Sequence of chain 1.A:
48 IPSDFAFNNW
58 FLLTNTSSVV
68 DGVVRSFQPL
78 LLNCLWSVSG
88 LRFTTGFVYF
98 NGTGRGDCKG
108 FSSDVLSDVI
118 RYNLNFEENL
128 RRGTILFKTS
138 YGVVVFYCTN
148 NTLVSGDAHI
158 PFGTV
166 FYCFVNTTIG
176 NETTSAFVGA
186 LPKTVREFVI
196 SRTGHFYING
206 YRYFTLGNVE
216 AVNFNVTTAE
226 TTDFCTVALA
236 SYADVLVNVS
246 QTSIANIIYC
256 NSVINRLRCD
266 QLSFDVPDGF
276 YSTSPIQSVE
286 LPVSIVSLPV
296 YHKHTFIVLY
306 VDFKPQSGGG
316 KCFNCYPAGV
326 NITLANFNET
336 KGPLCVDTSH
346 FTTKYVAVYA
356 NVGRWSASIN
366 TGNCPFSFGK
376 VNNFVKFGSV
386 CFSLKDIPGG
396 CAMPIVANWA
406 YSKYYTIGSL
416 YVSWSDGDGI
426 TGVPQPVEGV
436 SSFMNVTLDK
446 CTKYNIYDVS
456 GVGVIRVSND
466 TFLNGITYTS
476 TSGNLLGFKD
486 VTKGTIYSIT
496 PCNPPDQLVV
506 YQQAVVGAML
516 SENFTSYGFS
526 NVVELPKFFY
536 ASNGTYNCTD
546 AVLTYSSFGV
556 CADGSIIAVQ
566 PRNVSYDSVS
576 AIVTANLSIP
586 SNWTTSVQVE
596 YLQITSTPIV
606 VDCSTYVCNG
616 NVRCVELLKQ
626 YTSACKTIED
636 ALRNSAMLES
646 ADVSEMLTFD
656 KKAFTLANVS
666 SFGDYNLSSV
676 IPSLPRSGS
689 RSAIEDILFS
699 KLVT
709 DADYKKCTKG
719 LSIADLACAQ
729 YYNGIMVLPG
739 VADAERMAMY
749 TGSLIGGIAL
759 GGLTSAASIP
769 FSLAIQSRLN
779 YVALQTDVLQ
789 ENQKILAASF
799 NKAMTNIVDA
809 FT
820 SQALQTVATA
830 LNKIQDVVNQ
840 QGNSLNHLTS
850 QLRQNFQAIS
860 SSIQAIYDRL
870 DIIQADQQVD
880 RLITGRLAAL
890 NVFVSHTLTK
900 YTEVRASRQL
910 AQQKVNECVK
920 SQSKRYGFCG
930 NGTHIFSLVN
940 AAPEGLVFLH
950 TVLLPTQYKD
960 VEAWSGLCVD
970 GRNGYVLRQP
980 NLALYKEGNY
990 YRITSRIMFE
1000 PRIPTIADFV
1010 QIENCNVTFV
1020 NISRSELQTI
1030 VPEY

Binding-site contacts:
Ligand atom O6 contacts residue ASN171 of chain 1.A at 4.3 Å.
Ligand atom C8 contacts residue ASN171 of chain 1.A at 4.1 Å.
Ligand atom C4 contacts residue TYR144 of chain 1.A at 4.2 Å (hydrophobic).
Ligand atom O5 contacts residue TYR144 of chain 1.A at 2.3 Å (h-bond).
Ligand atom C2 contacts residue ASN171 of chain 1.A at 2.6 Å.
Ligand atom C1 contacts residue TYR144 of chain 1.A at 3.1 Å (hydrophobic).
Ligand atom C1 contacts residue SER180 of chain 1.A at 4.1 Å.
Ligand atom N2 contacts residue SER180 of chain 1.A at 2.7 Å (h-bond).
Ligand atom N2 contacts residue TYR144 of chain 1.A at 3.9 Å.
Ligand atom O5 contacts residue ASN171 of chain 1.A at 2.3 Å (h-bond).
Ligand atom O7 contacts residue ASN171 of chain 1.A at 3.6 Å.
Ligand atom C5 contacts residue TYR144 of chain 1.A at 3.5 Å (hydrophobic).
Ligand atom C7 contacts residue TYR144 of chain 1.A at 4.1 Å (hydrophobic).
Ligand atom C6 contacts residue TYR144 of chain 1.A at 3.7 Å (hydrophobic).
Ligand atom C5 contacts residue ASN171 of chain 1.A at 3.5 Å.
Ligand atom C8 contacts residue TYR144 of chain 1.A at 3.4 Å (hydrophobic).
Ligand atom C4 contacts residue ASN171 of chain 1.A at 4.3 Å.
Ligand atom O7 contacts residue SER180 of chain 1.A at 2.6 Å (h-bond).
Ligand atom C7 contacts residue ASN171 of chain 1.A at 3.3 Å.
Ligand atom C2 contacts residue SER180 of chain 1.A at 3.9 Å.
Ligand atom C3 contacts residue TYR144 of chain 1.A at 4.4 Å (hydrophobic).
Ligand atom C1 contacts residue ASN171 of chain 1.A at 1.4 Å.
Ligand atom C8 contacts residue SER180 of chain 1.A at 4.3 Å.
Ligand atom C2 contacts residue TYR144 of chain 1.A at 3.2 Å (hydrophobic).
Ligand atom C8 contacts residue PHE169 of chain 1.A at 4.4 Å (hydrophobic).
Ligand atom N2 contacts residue ASN171 of chain 1.A at 2.8 Å (h-bond).
Ligand atom C3 contacts residue ASN171 of chain 1.A at 3.9 Å.
Ligand atom O6 contacts residue TYR144 of chain 1.A at 2.9 Å (h-bond).
Ligand atom C7 contacts residue SER180 of chain 1.A at 3.0 Å.

The protein below binds the small molecule below.
Small molecule (SMILES): CC(=O)N[C@@H]1[C@@H](O)[C@H](O)[C@@H](CO)O[C@H]1O